The small molecule below binds the protein below.
Small molecule (SMILES): COC(=O)N1CCC(Oc2cccc([C@@H](CC#N)Nc3nc4n(n3)C(=O)CC(C)=N4)c2)CC1

Sequence of chain 5.A:
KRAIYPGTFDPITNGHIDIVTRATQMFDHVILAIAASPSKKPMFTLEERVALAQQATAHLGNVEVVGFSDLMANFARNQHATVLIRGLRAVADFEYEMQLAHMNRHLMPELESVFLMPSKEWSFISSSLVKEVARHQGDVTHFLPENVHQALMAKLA

Binding-site contacts:
Ligand atom C15 contacts residue SER71 of chain 5.A at 3.6 Å.
Ligand atom N6 contacts residue MET74 of chain 5.A at 2.9 Å (h-bond).
Ligand atom C14 contacts residue ASP72 of chain 5.A at 3.2 Å.
Ligand atom N1 contacts residue ALA38 of chain 5.A at 3.4 Å (h-bond).
Ligand atom O1 contacts residue LEU102 of chain 5.A at 3.7 Å.
Ligand atom N6 contacts residue LEU73 of chain 5.A at 3.6 Å.
Ligand atom C15 contacts residue HIS138 of chain 1.A at 3.8 Å.
Ligand atom C2 contacts residue MET74 of chain 5.A at 3.8 Å (hydrophobic).
Ligand atom C14 contacts residue SER71 of chain 5.A at 3.4 Å.
Ligand atom O3 contacts residue GLU134 of chain 1.A at 3.4 Å.
Ligand atom N2 contacts residue HIS138 of chain 1.A at 3.8 Å.
Ligand atom C7 contacts residue ALA37 of chain 5.A at 3.4 Å (hydrophobic).
Ligand atom C8 contacts residue THR10 of chain 5.A at 3.8 Å.
Ligand atom C18 contacts residue LEU102 of chain 5.A at 3.6 Å (hydrophobic).
Ligand atom C contacts residue ARG88 of chain 5.A at 3.8 Å.
Ligand atom C5 contacts residue ARG88 of chain 5.A at 3.5 Å.
Ligand atom C20 contacts residue ASN106 of chain 5.A at 3.5 Å.
Ligand atom C contacts residue ASN106 of chain 5.A at 3.6 Å.
Ligand atom N5 contacts residue LEU73 of chain 5.A at 3.7 Å.
Ligand atom C20 contacts residue MET105 of chain 5.A at 3.7 Å (hydrophobic).
Ligand atom N contacts residue MET74 of chain 5.A at 3.8 Å.
Ligand atom C15 contacts residue PHE70 of chain 5.A at 3.7 Å (hydrophobic).
Ligand atom C1 contacts residue MET74 of chain 5.A at 3.7 Å (hydrophobic).
Ligand atom C13 contacts residue ASP72 of chain 5.A at 3.7 Å.
Ligand atom O1 contacts residue ASN106 of chain 5.A at 3.0 Å (h-bond).
Ligand atom C contacts residue LEU86 of chain 5.A at 3.5 Å (hydrophobic).
Ligand atom N1 contacts residue SO41 of chain 5.D at 3.3 Å (h-bond).
Ligand atom C13 contacts residue HIS138 of chain 1.A at 3.6 Å.
Ligand atom C9 contacts residue SER39 of chain 5.A at 3.6 Å.
Ligand atom C14 contacts residue PHE70 of chain 5.A at 3.7 Å (hydrophobic).
Ligand atom C12 contacts residue ALA37 of chain 5.A at 3.5 Å (hydrophobic).
Ligand atom N1 contacts residue SER39 of chain 5.A at 2.9 Å (h-bond).
Ligand atom O1 contacts residue MET74 of chain 5.A at 3.7 Å.
Ligand atom C11 contacts residue ALA37 of chain 5.A at 3.8 Å (hydrophobic).
Ligand atom N2 contacts residue ASP72 of chain 5.A at 3.0 Å (salt-bridge).
Ligand atom C8 contacts residue ALA37 of chain 5.A at 3.6 Å (hydrophobic).
Ligand atom O contacts residue ARG88 of chain 5.A at 3.7 Å.
Ligand atom C1 contacts residue LEU102 of chain 5.A at 3.7 Å (hydrophobic).
Ligand atom C15 contacts residue SER39 of chain 5.A at 3.9 Å.
Ligand atom C6 contacts residue ARG88 of chain 5.A at 3.8 Å.

Sequence of chain 1.A:
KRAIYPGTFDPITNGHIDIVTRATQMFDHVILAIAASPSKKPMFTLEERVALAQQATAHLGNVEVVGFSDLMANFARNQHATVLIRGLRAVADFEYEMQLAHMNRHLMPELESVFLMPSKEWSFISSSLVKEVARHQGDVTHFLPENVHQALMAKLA